The protein below binds the small molecule below.
Small molecule (SMILES): CNC(=O)[C@H](CC[S@](C)=O)NC(C)=O

Sequence of chain 1.A:
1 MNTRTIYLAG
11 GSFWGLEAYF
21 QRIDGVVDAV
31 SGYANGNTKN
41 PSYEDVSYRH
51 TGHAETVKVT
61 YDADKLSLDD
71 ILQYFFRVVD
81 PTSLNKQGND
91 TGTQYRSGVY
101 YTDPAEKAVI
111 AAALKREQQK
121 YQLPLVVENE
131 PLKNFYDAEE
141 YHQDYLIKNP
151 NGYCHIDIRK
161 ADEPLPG

Binding-site contacts:
Ligand atom OD1 contacts residue TYR43 of chain 1.A at 2.6 Å (h-bond).
Ligand atom CG contacts residue SER12 of chain 1.A at 3.9 Å.
Ligand atom CE contacts residue PHE13 of chain 1.A at 3.8 Å (hydrophobic).
Ligand atom N contacts residue TYR95 of chain 1.A at 4.1 Å.
Ligand atom O3 contacts residue TYR43 of chain 1.A at 4.2 Å.
Ligand atom C2 contacts residue ASP90 of chain 1.A at 4.3 Å.
Ligand atom CG contacts residue TYR43 of chain 1.A at 3.7 Å (hydrophobic).
Ligand atom CE contacts residue GLU55 of chain 1.A at 3.1 Å.
Ligand atom CG contacts residue TYR153 of chain 1.A at 4.3 Å (hydrophobic).
Ligand atom CB contacts residue TYR95 of chain 1.A at 3.7 Å (hydrophobic).
Ligand atom CA contacts residue TYR153 of chain 1.A at 4.1 Å (hydrophobic).
Ligand atom OD1 contacts residue GLN94 of chain 1.A at 4.5 Å.
Ligand atom OD1 contacts residue GLU55 of chain 1.A at 2.6 Å (salt-bridge).
Ligand atom CG contacts residue TYR95 of chain 1.A at 4.4 Å (hydrophobic).
Ligand atom CA contacts residue ASP90 of chain 1.A at 3.9 Å.
Ligand atom CG contacts residue TRP14 of chain 1.A at 3.8 Å (hydrophobic).
Ligand atom CB contacts residue ASP90 of chain 1.A at 4.2 Å.
Ligand atom CE contacts residue TRP14 of chain 1.A at 3.7 Å (hydrophobic).
Ligand atom C contacts residue ASP90 of chain 1.A at 4.1 Å.
Ligand atom SD contacts residue SER12 of chain 1.A at 3.3 Å (h-bond).
Ligand atom CB contacts residue TYR43 of chain 1.A at 3.3 Å (hydrophobic).
Ligand atom CE contacts residue SER12 of chain 1.A at 2.6 Å.
Ligand atom SD contacts residue TYR43 of chain 1.A at 3.7 Å.
Ligand atom SD contacts residue GLU55 of chain 1.A at 3.5 Å (salt-bridge).
Ligand atom N contacts residue ASP90 of chain 1.A at 3.2 Å (salt-bridge).
Ligand atom OD1 contacts residue TYR95 of chain 1.A at 3.1 Å (h-bond).
Ligand atom SD contacts residue TYR95 of chain 1.A at 3.7 Å.